Sequence of chain 1.B:
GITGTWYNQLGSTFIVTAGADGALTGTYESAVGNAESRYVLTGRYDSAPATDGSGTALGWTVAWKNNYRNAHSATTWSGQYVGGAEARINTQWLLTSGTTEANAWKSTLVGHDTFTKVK

Binding-site contacts:
Ligand atom O3 contacts residue ASP113 of chain 1.B at 3.9 Å.
Ligand atom C9 contacts residue ASN34 of chain 1.B at 3.8 Å.
Ligand atom C7 contacts residue SER30 of chain 1.B at 3.5 Å.
Ligand atom C4 contacts residue VAL32 of chain 1.B at 3.8 Å (hydrophobic).
Ligand atom C11 contacts residue ASN34 of chain 1.B at 3.5 Å.
Ligand atom N2 contacts residue SER30 of chain 1.B at 3.1 Å (h-bond).
Ligand atom C3 contacts residue TYR28 of chain 1.B at 3.4 Å (hydrophobic).
Ligand atom C3 contacts residue SER12 of chain 1.B at 3.8 Å.
Ligand atom C4 contacts residue TRP105 of chain 1.D at 3.8 Å (hydrophobic).
Ligand atom C9 contacts residue TRP64 of chain 1.B at 3.9 Å (hydrophobic).
Ligand atom C10 contacts residue TRP64 of chain 1.B at 3.4 Å (hydrophobic).
Ligand atom C10 contacts residue ASN34 of chain 1.B at 3.5 Å.
Ligand atom C9 contacts residue VAL32 of chain 1.B at 3.9 Å (hydrophobic).
Ligand atom O12 contacts residue GLY33 of chain 1.B at 3.4 Å.
Ligand atom O12 contacts residue ASN34 of chain 1.B at 2.6 Å (h-bond).
Ligand atom SE1 contacts residue THR75 of chain 1.B at 3.3 Å.
Ligand atom C5 contacts residue ASP113 of chain 1.B at 3.9 Å.
Ligand atom N1 contacts residue ASN8 of chain 1.B at 3.9 Å.
Ligand atom C9 contacts residue GLY33 of chain 1.B at 3.9 Å.
Ligand atom C6 contacts residue TRP93 of chain 1.B at 3.4 Å (hydrophobic).
Ligand atom C8 contacts residue TRP64 of chain 1.B at 3.7 Å (hydrophobic).
Ligand atom C2 contacts residue TRP105 of chain 1.D at 3.7 Å (hydrophobic).
Ligand atom C3 contacts residue ASN8 of chain 1.B at 3.8 Å.
Ligand atom SE1 contacts residue TRP64 of chain 1.B at 3.4 Å.
Ligand atom O3 contacts residue TYR28 of chain 1.B at 2.6 Å (h-bond).
Ligand atom N1 contacts residue ASP113 of chain 1.B at 2.8 Å (salt-bridge).
Ligand atom C7 contacts residue TRP64 of chain 1.B at 4.0 Å (hydrophobic).
Ligand atom N1 contacts residue TYR28 of chain 1.B at 3.8 Å.
Ligand atom SE1 contacts residue TRP77 of chain 1.B at 3.6 Å.
Ligand atom O11 contacts residue SER73 of chain 1.B at 2.8 Å (h-bond).
Ligand atom N2 contacts residue VAL32 of chain 1.B at 3.6 Å.
Ligand atom C7 contacts residue VAL32 of chain 1.B at 3.7 Å (hydrophobic).
Ligand atom O3 contacts residue ASN8 of chain 1.B at 3.0 Å (h-bond).
Ligand atom N1 contacts residue LEU10 of chain 1.B at 3.9 Å.
Ligand atom C3 contacts residue ASP113 of chain 1.B at 3.8 Å.
Ligand atom C9 contacts residue ALA35 of chain 1.B at 4.0 Å (hydrophobic).
Ligand atom O3 contacts residue SER12 of chain 1.B at 2.8 Å (h-bond).
Ligand atom C11 contacts residue SER73 of chain 1.B at 3.8 Å.
Ligand atom C5 contacts residue TRP93 of chain 1.B at 3.9 Å (hydrophobic).
Ligand atom O11 contacts residue ALA71 of chain 1.B at 3.6 Å.

Sequence of chain 1.D:
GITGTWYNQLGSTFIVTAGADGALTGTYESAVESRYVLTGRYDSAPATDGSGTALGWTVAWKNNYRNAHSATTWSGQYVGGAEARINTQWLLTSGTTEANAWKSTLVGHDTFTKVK

A protein and the small-molecule ligand that binds it are described below.
Small molecule (SMILES): O=C(O)CCCC[C@@H]1[Se]C[C@@H]2NC(=O)N[C@@H]21